The protein below binds the small molecule below.
Small molecule (SMILES): CC(=O)N[C@H]1[C@H](O[C@H]2[C@H](O)[C@@H](NC(C)=O)CO[C@@H]2CO)O[C@H](CO)[C@@H](O)[C@@H]1O

Binding-site contacts:
Ligand atom C3 contacts residue GLU55 of chain 1.A at 4.4 Å.
Ligand atom C5 contacts residue ASN56 of chain 1.A at 3.8 Å.
Ligand atom C2 contacts residue GLU55 of chain 1.A at 4.2 Å.
Ligand atom C3 contacts residue ASN56 of chain 1.A at 3.9 Å.
Ligand atom O6 contacts residue ASN56 of chain 1.A at 4.4 Å.
Ligand atom C7 contacts residue SER10 of chain 1.B at 3.6 Å.
Ligand atom O7 contacts residue ASN56 of chain 1.A at 3.7 Å.
Ligand atom O7 contacts residue SER10 of chain 1.B at 2.8 Å (h-bond).
Ligand atom N2 contacts residue ASN56 of chain 1.A at 2.9 Å (h-bond).
Ligand atom N2 contacts residue GLU55 of chain 1.A at 3.0 Å (salt-bridge).
Ligand atom C8 contacts residue GLY6 of chain 1.B at 4.5 Å.
Ligand atom C4 contacts residue ASN56 of chain 1.A at 4.3 Å.
Ligand atom C2 contacts residue ASN56 of chain 1.A at 2.5 Å.
Ligand atom O5 contacts residue ASN56 of chain 1.A at 2.4 Å (h-bond).
Ligand atom C8 contacts residue GLU55 of chain 1.A at 3.4 Å.
Ligand atom C8 contacts residue SER10 of chain 1.B at 3.5 Å.
Ligand atom C7 contacts residue GLU55 of chain 1.A at 3.7 Å.
Ligand atom C7 contacts residue ASN56 of chain 1.A at 3.5 Å.
Ligand atom C1 contacts residue ASN56 of chain 1.A at 1.5 Å.

Sequence of chain 1.B:
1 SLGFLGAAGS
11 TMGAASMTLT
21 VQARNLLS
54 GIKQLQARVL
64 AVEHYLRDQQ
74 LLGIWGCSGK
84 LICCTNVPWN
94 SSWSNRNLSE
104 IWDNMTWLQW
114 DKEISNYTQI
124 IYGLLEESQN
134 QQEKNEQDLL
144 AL

Sequence of chain 1.A:
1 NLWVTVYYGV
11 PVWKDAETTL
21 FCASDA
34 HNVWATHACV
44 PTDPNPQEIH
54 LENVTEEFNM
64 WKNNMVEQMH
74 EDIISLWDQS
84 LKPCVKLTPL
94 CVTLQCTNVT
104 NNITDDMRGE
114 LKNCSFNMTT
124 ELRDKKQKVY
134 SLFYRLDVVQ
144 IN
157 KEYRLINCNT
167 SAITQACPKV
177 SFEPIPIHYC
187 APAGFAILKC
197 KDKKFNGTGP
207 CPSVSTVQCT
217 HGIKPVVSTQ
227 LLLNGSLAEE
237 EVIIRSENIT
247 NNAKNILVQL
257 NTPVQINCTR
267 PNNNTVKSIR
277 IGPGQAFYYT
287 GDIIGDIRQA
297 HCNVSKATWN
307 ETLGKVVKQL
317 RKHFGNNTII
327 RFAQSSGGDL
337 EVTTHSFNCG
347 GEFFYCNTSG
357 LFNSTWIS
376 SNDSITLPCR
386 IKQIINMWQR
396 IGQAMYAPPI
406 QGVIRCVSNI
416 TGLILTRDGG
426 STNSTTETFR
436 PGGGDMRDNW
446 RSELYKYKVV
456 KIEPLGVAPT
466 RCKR